Binding-site contacts:
Ligand atom C15 contacts residue MET129 of chain 1.A at 3.7 Å (hydrophobic).
Ligand atom C11 contacts residue V0R1 of chain 1.C at 0.1 Å.
Ligand atom C5 contacts residue PRO62 of chain 1.A at 3.6 Å (hydrophobic).
Ligand atom C15 contacts residue ASP125 of chain 1.A at 3.8 Å.
Ligand atom C3 contacts residue VAL67 of chain 1.A at 3.8 Å (hydrophobic).
Ligand atom O1 contacts residue V0R1 of chain 1.C at 0.2 Å (h-bond).
Ligand atom C3 contacts residue V0R1 of chain 1.C at 0.1 Å.
Ligand atom C5 contacts residue V0R1 of chain 1.C at 0.1 Å.
Ligand atom C2 contacts residue V0R1 of chain 1.C at 0.1 Å.
Ligand atom C16 contacts residue V0R1 of chain 1.C at 0.1 Å.
Ligand atom C11 contacts residue LEU72 of chain 1.A at 3.6 Å (hydrophobic).
Ligand atom C17 contacts residue TRP61 of chain 1.A at 3.3 Å (hydrophobic).
Ligand atom N2 contacts residue V0R1 of chain 1.C at 0.3 Å (h-bond).
Ligand atom O2 contacts residue PRO62 of chain 1.A at 3.4 Å (h-bond).
Ligand atom O2 contacts residue GLN65 of chain 1.A at 3.8 Å.
Ligand atom C17 contacts residue V0R1 of chain 1.C at 0.1 Å.
Ligand atom C16 contacts residue TRP61 of chain 1.A at 3.6 Å (hydrophobic).
Ligand atom O2 contacts residue V0R1 of chain 1.C at 0.1 Å (h-bond).
Ligand atom C6 contacts residue V0R1 of chain 1.C at 0.1 Å.
Ligand atom C9 contacts residue V0R1 of chain 1.C at 0.1 Å.
Ligand atom O3 contacts residue V0R1 of chain 1.C at 1.4 Å.
Ligand atom C8 contacts residue V0R1 of chain 1.C at 0.1 Å.
Ligand atom O3 contacts residue LEU72 of chain 1.A at 3.8 Å.
Ligand atom C15 contacts residue V0R1 of chain 1.C at 0.3 Å.
Ligand atom C9 contacts residue LEU72 of chain 1.A at 3.6 Å (hydrophobic).
Ligand atom C5 contacts residue PHE63 of chain 1.A at 3.5 Å (hydrophobic).
Ligand atom C4 contacts residue V0R1 of chain 1.C at 0.3 Å.
Ligand atom C13 contacts residue V0R1 of chain 1.C at 0.1 Å.
Ligand atom O1 contacts residue ASN120 of chain 1.A at 3.1 Å (h-bond).
Ligand atom N1 contacts residue V0R1 of chain 1.C at 0.1 Å (h-bond).
Ligand atom C1 contacts residue V0R1 of chain 1.C at 0.2 Å.
Ligand atom O1 contacts residue TYR77 of chain 1.A at 3.6 Å.
Ligand atom C16 contacts residue MET129 of chain 1.A at 3.5 Å (hydrophobic).
Ligand atom C7 contacts residue V0R1 of chain 1.C at 0.1 Å.
Ligand atom C14 contacts residue V0R1 of chain 1.C at 0.2 Å.
Ligand atom C10 contacts residue V0R1 of chain 1.C at 0.1 Å.
Ligand atom N2 contacts residue ASP125 of chain 1.A at 3.8 Å.
Ligand atom C11 contacts residue PRO62 of chain 1.A at 3.6 Å (hydrophobic).
Ligand atom C10 contacts residue LEU72 of chain 1.A at 3.5 Å (hydrophobic).
Ligand atom C12 contacts residue V0R1 of chain 1.C at 0.1 Å.

A small-molecule ligand and the protein it binds are described below.
Small molecule (SMILES): Cc1noc(C)c1-c1cc(O)cc([C@@H](O)c2cccnc2)c1

Sequence of chain 1.A:
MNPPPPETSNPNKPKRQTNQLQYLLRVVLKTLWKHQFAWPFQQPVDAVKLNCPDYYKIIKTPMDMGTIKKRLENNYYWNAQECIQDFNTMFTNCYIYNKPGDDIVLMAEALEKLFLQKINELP